Binding-site contacts:
Ligand atom C02 contacts residue LEU37 of chain 1.B at 3.9 Å (hydrophobic).
Ligand atom C07 contacts residue LEU37 of chain 1.B at 3.8 Å (hydrophobic).
Ligand atom C04 contacts residue GLY9 of chain 1.B at 4.2 Å.
Ligand atom C01 contacts residue GLN71 of chain 1.B at 3.7 Å.
Ligand atom C01 contacts residue GLY72 of chain 1.B at 3.4 Å.
Ligand atom C01 contacts residue GLY70 of chain 1.B at 3.7 Å.
Ligand atom C11 contacts residue PRO8 of chain 1.B at 4.0 Å (hydrophobic).
Ligand atom C03 contacts residue LEU74 of chain 1.B at 4.3 Å (hydrophobic).
Ligand atom O13 contacts residue ALA35 of chain 1.B at 4.3 Å.
Ligand atom C02 contacts residue GLY72 of chain 1.B at 4.0 Å.
Ligand atom C01 contacts residue LEU74 of chain 1.B at 4.0 Å (hydrophobic).
Ligand atom C05 contacts residue LEU37 of chain 1.B at 3.7 Å (hydrophobic).
Ligand atom C08 contacts residue LEU74 of chain 1.B at 4.3 Å (hydrophobic).
Ligand atom O12 contacts residue GLY9 of chain 1.B at 3.2 Å.
Ligand atom O13 contacts residue GLY9 of chain 1.B at 3.2 Å (h-bond).
Ligand atom O13 contacts residue PRO8 of chain 1.B at 3.5 Å.
Ligand atom C03 contacts residue ALA35 of chain 1.B at 4.0 Å (hydrophobic).
Ligand atom O09 contacts residue GLY72 of chain 1.B at 4.3 Å.
Ligand atom O12 contacts residue PRO8 of chain 1.B at 3.9 Å.
Ligand atom O12 contacts residue SER10 of chain 1.B at 4.3 Å.
Ligand atom C01 contacts residue LEU73 of chain 1.B at 4.1 Å (hydrophobic).
Ligand atom C07 contacts residue LEU74 of chain 1.B at 3.8 Å (hydrophobic).
Ligand atom C04 contacts residue ALA35 of chain 1.B at 3.5 Å (hydrophobic).
Ligand atom C06 contacts residue LEU74 of chain 1.B at 4.2 Å (hydrophobic).
Ligand atom C05 contacts residue PRO8 of chain 1.B at 3.9 Å (hydrophobic).
Ligand atom C06 contacts residue LEU37 of chain 1.B at 3.8 Å (hydrophobic).
Ligand atom C05 contacts residue GLY9 of chain 1.B at 4.2 Å.
Ligand atom C08 contacts residue LEU37 of chain 1.B at 4.4 Å (hydrophobic).
Ligand atom O09 contacts residue LEU74 of chain 1.B at 4.0 Å.
Ligand atom C03 contacts residue LEU37 of chain 1.B at 4.0 Å (hydrophobic).
Ligand atom C11 contacts residue GLY9 of chain 1.B at 3.8 Å.
Ligand atom C02 contacts residue GLY70 of chain 1.B at 4.3 Å.
Ligand atom C03 contacts residue GLY70 of chain 1.B at 4.1 Å.
Ligand atom C04 contacts residue VAL36 of chain 1.B at 4.2 Å (hydrophobic).
Ligand atom C04 contacts residue LEU37 of chain 1.B at 3.7 Å (hydrophobic).
Ligand atom C07 contacts residue GLY72 of chain 1.B at 3.5 Å.
Ligand atom C04 contacts residue PRO8 of chain 1.B at 4.1 Å (hydrophobic).
Ligand atom C02 contacts residue LEU74 of chain 1.B at 4.2 Å (hydrophobic).
Ligand atom C01 contacts residue PHE77 of chain 1.B at 4.1 Å (hydrophobic).
Ligand atom O13 contacts residue LEU37 of chain 1.B at 3.8 Å.

Sequence of chain 1.B:
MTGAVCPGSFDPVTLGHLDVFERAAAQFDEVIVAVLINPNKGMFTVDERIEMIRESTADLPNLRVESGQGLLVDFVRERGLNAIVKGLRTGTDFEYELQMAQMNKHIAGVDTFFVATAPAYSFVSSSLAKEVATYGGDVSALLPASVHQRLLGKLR

This small molecule binds to this protein.
Small molecule (SMILES): Cc1ccc2oc(=O)cc(O)c2c1